Sequence of chain 1.B:
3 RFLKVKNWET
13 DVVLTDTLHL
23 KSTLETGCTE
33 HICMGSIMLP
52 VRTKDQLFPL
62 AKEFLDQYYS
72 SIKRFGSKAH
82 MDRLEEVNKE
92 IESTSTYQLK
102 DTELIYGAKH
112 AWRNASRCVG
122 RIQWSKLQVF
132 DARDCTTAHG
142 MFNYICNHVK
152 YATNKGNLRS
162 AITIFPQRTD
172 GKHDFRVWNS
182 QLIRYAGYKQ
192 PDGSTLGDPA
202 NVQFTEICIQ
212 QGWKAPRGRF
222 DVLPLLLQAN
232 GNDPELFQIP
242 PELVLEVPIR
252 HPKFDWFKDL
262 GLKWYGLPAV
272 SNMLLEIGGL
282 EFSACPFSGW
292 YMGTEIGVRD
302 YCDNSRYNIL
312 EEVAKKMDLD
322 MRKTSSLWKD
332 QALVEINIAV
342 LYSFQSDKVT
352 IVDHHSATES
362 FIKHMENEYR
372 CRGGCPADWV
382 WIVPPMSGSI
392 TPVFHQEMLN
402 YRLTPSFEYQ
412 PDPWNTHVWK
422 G

Binding-site contacts:
Ligand atom C06 contacts residue GLN182 of chain 1.B at 3.7 Å.
Ligand atom N19 contacts residue GLU296 of chain 1.B at 2.8 Å (salt-bridge).
Ligand atom C18 contacts residue GLU296 of chain 1.B at 3.5 Å.
Ligand atom C05 contacts residue SER181 of chain 1.B at 4.0 Å.
Ligand atom C12 contacts residue VAL271 of chain 1.B at 4.0 Å (hydrophobic).
Ligand atom N20 contacts residue HEM1 of chain 1.G at 3.7 Å.
Ligand atom C22 contacts residue HEM1 of chain 1.G at 3.4 Å.
Ligand atom C22 contacts residue GLU296 of chain 1.B at 3.3 Å.
Ligand atom N19 contacts residue HEM1 of chain 1.G at 3.5 Å.
Ligand atom C14 contacts residue PHE288 of chain 1.B at 3.8 Å (hydrophobic).
Ligand atom C18 contacts residue TRP291 of chain 1.B at 4.0 Å (hydrophobic).
Ligand atom C21 contacts residue GLU296 of chain 1.B at 3.4 Å.
Ligand atom C09 contacts residue GLN182 of chain 1.B at 4.0 Å.
Ligand atom C14 contacts residue VAL271 of chain 1.B at 3.4 Å (hydrophobic).
Ligand atom N19 contacts residue TRP291 of chain 1.B at 2.8 Å (h-bond).
Ligand atom C16 contacts residue PHE288 of chain 1.B at 4.3 Å (hydrophobic).
Ligand atom N10 contacts residue VAL271 of chain 1.B at 4.2 Å.
Ligand atom C11 contacts residue HEM1 of chain 1.G at 3.4 Å.
Ligand atom C21 contacts residue HEM1 of chain 1.G at 3.7 Å.
Ligand atom C15 contacts residue VAL271 of chain 1.B at 3.9 Å (hydrophobic).
Ligand atom C15 contacts residue HEM1 of chain 1.G at 3.5 Å.
Ligand atom C03 contacts residue MET40 of chain 1.B at 4.2 Å (hydrophobic).
Ligand atom N19 contacts residue PRO269 of chain 1.B at 3.8 Å.
Ligand atom C05 contacts residue ARG185 of chain 1.B at 3.5 Å.
Ligand atom C14 contacts residue HEM1 of chain 1.G at 3.2 Å.
Ligand atom C09 contacts residue HEM1 of chain 1.G at 4.3 Å.
Ligand atom C13 contacts residue HEM1 of chain 1.G at 3.5 Å.
Ligand atom N19 contacts residue MET293 of chain 1.B at 4.2 Å.
Ligand atom C13 contacts residue VAL271 of chain 1.B at 3.4 Å (hydrophobic).
Ligand atom C07 contacts residue GLN182 of chain 1.B at 3.1 Å.
Ligand atom C17 contacts residue HEM1 of chain 1.G at 3.0 Å.
Ligand atom C16 contacts residue HEM1 of chain 1.G at 3.3 Å.
Ligand atom N20 contacts residue GLU296 of chain 1.B at 2.6 Å (salt-bridge).
Ligand atom N19 contacts residue TYR292 of chain 1.B at 3.8 Å.
Ligand atom C18 contacts residue HEM1 of chain 1.G at 3.5 Å.
Ligand atom C06 contacts residue SER181 of chain 1.B at 3.5 Å.
Ligand atom C06 contacts residue ARG185 of chain 1.B at 3.6 Å.
Ligand atom C08 contacts residue GLN182 of chain 1.B at 3.8 Å.
Ligand atom C04 contacts residue ARG185 of chain 1.B at 4.2 Å.
Ligand atom C12 contacts residue HEM1 of chain 1.G at 3.5 Å.

This protein binds this small molecule.
Small molecule (SMILES): CN(C)c1cccc(CNCc2ccc3ccc(N)nc3c2)c1